Sequence of chain 1.B:
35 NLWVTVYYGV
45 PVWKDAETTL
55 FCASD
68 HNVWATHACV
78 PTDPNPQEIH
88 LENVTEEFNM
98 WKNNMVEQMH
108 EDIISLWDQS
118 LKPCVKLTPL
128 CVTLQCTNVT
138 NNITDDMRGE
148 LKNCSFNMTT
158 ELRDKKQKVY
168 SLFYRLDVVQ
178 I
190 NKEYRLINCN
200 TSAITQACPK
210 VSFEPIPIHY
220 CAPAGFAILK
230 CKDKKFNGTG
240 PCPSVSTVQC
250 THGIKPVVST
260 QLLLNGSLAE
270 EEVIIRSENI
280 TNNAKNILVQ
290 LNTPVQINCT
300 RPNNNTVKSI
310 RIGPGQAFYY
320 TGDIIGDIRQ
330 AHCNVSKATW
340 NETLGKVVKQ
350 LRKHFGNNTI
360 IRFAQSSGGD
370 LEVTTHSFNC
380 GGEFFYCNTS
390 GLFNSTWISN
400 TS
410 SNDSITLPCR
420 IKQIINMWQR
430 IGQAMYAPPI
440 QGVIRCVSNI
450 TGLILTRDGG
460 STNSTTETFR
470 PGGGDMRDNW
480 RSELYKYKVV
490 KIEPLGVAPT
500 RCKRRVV

Binding-site contacts:
Ligand atom O4 contacts residue THR238 of chain 1.B at 4.3 Å.
Ligand atom O5 contacts residue GLY237 of chain 1.B at 4.3 Å.
Ligand atom C7 contacts residue HIS353 of chain 1.B at 3.8 Å.
Ligand atom O7 contacts residue ASN236 of chain 1.B at 3.9 Å.
Ligand atom C1 contacts residue THR238 of chain 1.B at 3.8 Å.
Ligand atom C5 contacts residue ASN236 of chain 1.B at 3.8 Å.
Ligand atom C4 contacts residue ASN236 of chain 1.B at 4.4 Å.
Ligand atom C2 contacts residue THR238 of chain 1.B at 4.2 Å.
Ligand atom C4 contacts residue THR238 of chain 1.B at 4.4 Å.
Ligand atom C8 contacts residue ILE274 of chain 1.B at 4.4 Å (hydrophobic).
Ligand atom C8 contacts residue ASN236 of chain 1.B at 3.8 Å.
Ligand atom C2 contacts residue ASN236 of chain 1.B at 2.6 Å.
Ligand atom O5 contacts residue ASN236 of chain 1.B at 2.5 Å (h-bond).
Ligand atom O5 contacts residue THR238 of chain 1.B at 4.4 Å.
Ligand atom C8 contacts residue HIS353 of chain 1.B at 3.8 Å.
Ligand atom C3 contacts residue ASN236 of chain 1.B at 4.0 Å.
Ligand atom N2 contacts residue THR238 of chain 1.B at 4.0 Å.
Ligand atom C5 contacts residue THR238 of chain 1.B at 3.7 Å.
Ligand atom C1 contacts residue ASN236 of chain 1.B at 1.5 Å.
Ligand atom C8 contacts residue PRO240 of chain 1.B at 3.6 Å (hydrophobic).
Ligand atom N2 contacts residue ASN236 of chain 1.B at 2.7 Å (h-bond).
Ligand atom C1 contacts residue GLY237 of chain 1.B at 3.6 Å.
Ligand atom C8 contacts residue ILE279 of chain 1.B at 4.4 Å (hydrophobic).
Ligand atom C7 contacts residue ASN236 of chain 1.B at 3.4 Å.
Ligand atom C8 contacts residue SER276 of chain 1.B at 3.9 Å.
Ligand atom C3 contacts residue THR238 of chain 1.B at 4.0 Å.
Ligand atom O7 contacts residue HIS353 of chain 1.B at 3.0 Å (h-bond).

The protein below binds the small molecule below.
Small molecule (SMILES): CC(=O)N[C@H]1[C@H](O[C@H]2[C@H](O)[C@@H](NC(C)=O)CO[C@@H]2CO)O[C@H](CO)[C@@H](O)[C@@H]1O